A small-molecule ligand and the protein it binds are described below.
Small molecule (SMILES): CC(=O)N[C@@H]1[C@@H](O)[C@H](O)[C@@H](CO)O[C@H]1O

Sequence of chain 1.A:
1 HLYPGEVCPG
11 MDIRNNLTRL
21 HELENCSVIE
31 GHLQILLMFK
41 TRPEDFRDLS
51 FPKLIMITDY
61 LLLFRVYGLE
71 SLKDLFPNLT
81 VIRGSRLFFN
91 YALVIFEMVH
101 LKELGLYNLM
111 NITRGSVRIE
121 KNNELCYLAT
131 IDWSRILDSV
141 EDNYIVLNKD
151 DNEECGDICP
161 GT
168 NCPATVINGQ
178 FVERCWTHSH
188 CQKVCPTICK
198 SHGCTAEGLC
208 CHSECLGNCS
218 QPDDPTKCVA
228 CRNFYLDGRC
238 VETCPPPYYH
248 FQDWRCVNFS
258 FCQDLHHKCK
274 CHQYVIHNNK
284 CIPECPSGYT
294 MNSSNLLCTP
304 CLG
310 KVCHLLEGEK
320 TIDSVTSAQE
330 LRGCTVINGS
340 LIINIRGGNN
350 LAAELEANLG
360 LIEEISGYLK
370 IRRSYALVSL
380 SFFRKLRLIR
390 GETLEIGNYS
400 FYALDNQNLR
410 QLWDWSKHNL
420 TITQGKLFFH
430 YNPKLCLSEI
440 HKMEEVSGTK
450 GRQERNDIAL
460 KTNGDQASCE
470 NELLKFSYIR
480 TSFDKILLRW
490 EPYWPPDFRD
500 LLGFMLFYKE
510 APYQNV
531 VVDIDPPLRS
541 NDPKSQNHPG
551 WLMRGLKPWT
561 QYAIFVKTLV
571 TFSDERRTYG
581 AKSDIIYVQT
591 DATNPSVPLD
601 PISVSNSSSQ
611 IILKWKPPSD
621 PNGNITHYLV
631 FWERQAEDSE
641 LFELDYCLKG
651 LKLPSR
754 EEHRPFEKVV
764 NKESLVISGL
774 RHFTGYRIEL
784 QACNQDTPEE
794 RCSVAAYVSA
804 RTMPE

Binding-site contacts:
Ligand atom N2 contacts residue ASN215 of chain 1.A at 3.0 Å (h-bond).
Ligand atom O7 contacts residue ASN108 of chain 1.A at 3.6 Å.
Ligand atom C8 contacts residue LYS190 of chain 1.A at 3.7 Å.
Ligand atom C1 contacts residue ASN215 of chain 1.A at 3.5 Å.
Ligand atom C7 contacts residue ASN215 of chain 1.A at 3.2 Å.
Ligand atom C8 contacts residue ASN215 of chain 1.A at 3.4 Å.
Ligand atom O7 contacts residue ASN215 of chain 1.A at 3.7 Å.
Ligand atom C2 contacts residue ASN215 of chain 1.A at 3.6 Å.